A protein and the small-molecule ligand that binds it are described below.
Small molecule (SMILES): Nc1ccn([C@H]2C[C@H](O)[C@@H](COP(=O)(O)O)O2)c(=O)n1

Binding-site contacts:
Ligand atom C5' contacts residue DA4 of chain 58.D at 4.0 Å.
Ligand atom OP2 contacts residue DA4 of chain 58.D at 3.6 Å.
Ligand atom O5' contacts residue DA4 of chain 58.D at 4.0 Å.
Ligand atom O3' contacts residue DA4 of chain 58.D at 4.2 Å.
Ligand atom C2' contacts residue DA4 of chain 58.D at 3.5 Å.
Ligand atom C4' contacts residue DA4 of chain 58.D at 4.3 Å.
Ligand atom P contacts residue DA4 of chain 58.D at 3.2 Å.
Ligand atom C3' contacts residue DA4 of chain 58.D at 3.3 Å.
Ligand atom OP1 contacts residue DA4 of chain 58.D at 2.2 Å.